Binding-site contacts:
Ligand atom C6 contacts residue G3 of chain 1.V at 3.4 Å.
Ligand atom N1 contacts residue U1 of chain 1.V at 3.1 Å (h-bond).
Ligand atom N1 contacts residue G3 of chain 1.V at 3.4 Å.
Ligand atom C5 contacts residue G3 of chain 1.V at 3.8 Å.
Ligand atom N1 contacts residue G3 of chain 1.V at 4.4 Å.
Ligand atom N9 contacts residue G3 of chain 1.V at 4.5 Å.
Ligand atom C6 contacts residue U1 of chain 1.V at 3.7 Å.
Ligand atom C4 contacts residue U1 of chain 1.V at 3.8 Å.
Ligand atom N6 contacts residue G3 of chain 1.V at 3.0 Å (h-bond).
Ligand atom C4 contacts residue G3 of chain 1.V at 4.1 Å.
Ligand atom N6 contacts residue U2 of chain 1.V at 2.5 Å (h-bond).
Ligand atom S12 contacts residue U1 of chain 1.V at 4.5 Å.
Ligand atom O4 contacts residue G3 of chain 1.V at 3.0 Å (h-bond).
Ligand atom C6 contacts residue U2 of chain 1.V at 3.2 Å.
Ligand atom C2 contacts residue G3 of chain 1.V at 3.0 Å.
Ligand atom N3 contacts residue A4 of chain 1.V at 4.1 Å.
Ligand atom N3 contacts residue U1 of chain 1.V at 3.0 Å (h-bond).
Ligand atom C4 contacts residue G3 of chain 1.V at 3.4 Å.
Ligand atom C2 contacts residue U2 of chain 1.V at 2.9 Å.
Ligand atom N3 contacts residue U2 of chain 1.V at 3.5 Å (h-bond).
Ligand atom C4 contacts residue A4 of chain 1.V at 4.0 Å.
Ligand atom C5 contacts residue U1 of chain 1.V at 4.2 Å.
Ligand atom N1 contacts residue U2 of chain 1.V at 2.5 Å (h-bond).
Ligand atom O2' contacts residue LYS122 of chain 1.M at 4.3 Å.
Ligand atom O3S contacts residue U1 of chain 1.V at 3.0 Å (h-bond).
Ligand atom O4 contacts residue A4 of chain 1.V at 3.6 Å (h-bond).
Ligand atom N3 contacts residue G3 of chain 1.V at 4.1 Å.
Ligand atom N3 contacts residue G3 of chain 1.V at 2.8 Å (h-bond).
Ligand atom C5 contacts residue U2 of chain 1.V at 4.2 Å.
Ligand atom C2 contacts residue G3 of chain 1.V at 3.9 Å.
Ligand atom O2 contacts residue G3 of chain 1.V at 2.5 Å (h-bond).
Ligand atom C4 contacts residue U2 of chain 1.V at 4.0 Å.
Ligand atom N6 contacts residue U1 of chain 1.V at 3.0 Å (h-bond).
Ligand atom C2 contacts residue U1 of chain 1.V at 3.1 Å.
Ligand atom O3S contacts residue U2 of chain 1.V at 3.7 Å.

This small molecule binds to this protein.
Small molecule (SMILES): Nc1ccn([C@@H]2O[C@H](CO[P](=O)(O)O[C@H]3[C@@H](O)[C@H](n4cnc5c(N)ncnc54)O[C@@H]3CO[P](=O)(O)O[C@H]3[C@@H](O)[C@H](n4cnc5c(N)ncnc54)O[C@@H]3CO[P](=O)(O)O[C@H]3[C@@H](O)[C@H](n4cnc5c(N)ncnc54)O[C@@H]3CO[P](=O)(O)O[C@H]3[C@@H](O)[C@H](n4cnc5c(N)ncnc54)O[C@@H]3CO[P](=O)(O)O[C@H]3[C@@H](O)[C@H](n4cc(CNCCS(=O)(=O)O)c(=O)[nH]c4=O)O[C@@H]3CO[P](=O)(O)O[C@H]3[C@@H](O)[C@H](n4ccc(=O)[nH]c4=O)O[C@@H]3CO)[C@@H](O)[C@H]2O)c(=O)n1

Sequence of chain 1.M:
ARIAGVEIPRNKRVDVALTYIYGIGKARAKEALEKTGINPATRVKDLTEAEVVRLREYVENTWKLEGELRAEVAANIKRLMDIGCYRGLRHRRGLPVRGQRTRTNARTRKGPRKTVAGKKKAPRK